Sequence of chain 1.D:
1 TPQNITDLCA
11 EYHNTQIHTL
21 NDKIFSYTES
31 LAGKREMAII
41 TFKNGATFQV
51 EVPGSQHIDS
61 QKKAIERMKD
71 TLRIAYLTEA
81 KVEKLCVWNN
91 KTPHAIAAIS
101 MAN

Binding-site contacts:
Ligand atom C5 contacts residue TRP88 of chain 1.D at 3.7 Å (hydrophobic).
Ligand atom C4 contacts residue GLU51 of chain 1.D at 3.5 Å.
Ligand atom C2 contacts residue ASN90 of chain 1.D at 4.0 Å.
Ligand atom O3 contacts residue ASN90 of chain 1.D at 2.8 Å (h-bond).
Ligand atom C3 contacts residue ASN90 of chain 1.D at 3.7 Å.
Ligand atom O4 contacts residue LYS91 of chain 1.D at 2.9 Å (salt-bridge).
Ligand atom N16 contacts residue GLY33 of chain 1.E at 3.5 Å (h-bond).
Ligand atom O4 contacts residue GLU51 of chain 1.D at 2.7 Å (salt-bridge).
Ligand atom O18 contacts residue TYR12 of chain 1.D at 3.8 Å.
Ligand atom O6 contacts residue GLN61 of chain 1.D at 3.1 Å (h-bond).
Ligand atom C3 contacts residue LYS91 of chain 1.D at 3.7 Å.
Ligand atom O6 contacts residue TRP88 of chain 1.D at 3.8 Å.
Ligand atom O1 contacts residue TRP88 of chain 1.D at 3.8 Å.
Ligand atom N16 contacts residue TYR12 of chain 1.D at 3.8 Å.
Ligand atom N15 contacts residue LNQ1 of chain 1.M at 1.5 Å.
Ligand atom C3 contacts residue TRP88 of chain 1.D at 3.6 Å (hydrophobic).
Ligand atom C2 contacts residue LYS91 of chain 1.D at 3.9 Å.
Ligand atom C4 contacts residue TRP88 of chain 1.D at 3.6 Å (hydrophobic).
Ligand atom O17 contacts residue GLY33 of chain 1.E at 3.5 Å.
Ligand atom C6 contacts residue TRP88 of chain 1.D at 3.8 Å (hydrophobic).
Ligand atom O4 contacts residue GLN56 of chain 1.D at 3.3 Å.
Ligand atom O18 contacts residue TRP88 of chain 1.D at 3.5 Å.
Ligand atom C6 contacts residue GLU51 of chain 1.D at 4.1 Å.
Ligand atom C12 contacts residue TRP88 of chain 1.D at 4.0 Å (hydrophobic).
Ligand atom O18 contacts residue GLN61 of chain 1.D at 3.5 Å (h-bond).
Ligand atom O2 contacts residue ASN90 of chain 1.D at 3.0 Å (h-bond).
Ligand atom O3 contacts residue TRP88 of chain 1.D at 3.7 Å.
Ligand atom O6 contacts residue GLN56 of chain 1.D at 3.9 Å.
Ligand atom C13 contacts residue LNQ1 of chain 1.M at 2.4 Å.
Ligand atom O3 contacts residue LYS91 of chain 1.D at 2.8 Å (salt-bridge).
Ligand atom C9 contacts residue LNQ1 of chain 1.M at 3.7 Å.
Ligand atom O18 contacts residue GLY33 of chain 1.E at 2.9 Å (h-bond).
Ligand atom O6 contacts residue HIS57 of chain 1.D at 3.7 Å.
Ligand atom O14 contacts residue LNQ1 of chain 1.M at 2.7 Å.
Ligand atom C6 contacts residue HIS57 of chain 1.D at 3.6 Å.
Ligand atom O17 contacts residue TYR12 of chain 1.D at 3.6 Å.
Ligand atom C4 contacts residue LYS91 of chain 1.D at 3.8 Å.
Ligand atom O5 contacts residue GLN56 of chain 1.D at 3.7 Å.
Ligand atom O18 contacts residue ALA32 of chain 1.E at 3.9 Å.
Ligand atom C6 contacts residue GLN56 of chain 1.D at 3.9 Å.

The protein below binds the small molecule below.
Small molecule (SMILES): NC(=O)c1cc(O[C@H]2O[C@H](CO)[C@H](O)[C@H](O)[C@H]2O)cc([N+](=O)[O-])c1

Sequence of chain 1.E:
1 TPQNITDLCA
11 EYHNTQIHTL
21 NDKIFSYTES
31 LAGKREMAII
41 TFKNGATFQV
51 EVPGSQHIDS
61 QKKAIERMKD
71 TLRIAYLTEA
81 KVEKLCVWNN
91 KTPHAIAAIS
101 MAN